Binding-site contacts:
Ligand atom C4 contacts residue ASN65 of chain 4.A at 4.2 Å.
Ligand atom O7 contacts residue ASN65 of chain 4.A at 3.5 Å (h-bond).
Ligand atom N2 contacts residue ASN65 of chain 4.A at 2.9 Å (h-bond).
Ligand atom C1 contacts residue TRP357 of chain 4.A at 3.7 Å (hydrophobic).
Ligand atom C7 contacts residue TRP357 of chain 4.A at 4.0 Å (hydrophobic).
Ligand atom C2 contacts residue TRP357 of chain 4.A at 4.2 Å (hydrophobic).
Ligand atom C2 contacts residue ASN65 of chain 4.A at 2.4 Å.
Ligand atom C7 contacts residue ASN65 of chain 4.A at 3.4 Å.
Ligand atom C3 contacts residue ASN65 of chain 4.A at 3.8 Å.
Ligand atom C8 contacts residue TRP357 of chain 4.A at 3.4 Å (hydrophobic).
Ligand atom C5 contacts residue ASN65 of chain 4.A at 3.6 Å.
Ligand atom O5 contacts residue TRP357 of chain 4.A at 4.4 Å.
Ligand atom O5 contacts residue ASN65 of chain 4.A at 2.3 Å (h-bond).
Ligand atom O4 contacts residue TRP357 of chain 4.A at 4.1 Å.
Ligand atom C5 contacts residue TRP357 of chain 4.A at 3.9 Å (hydrophobic).
Ligand atom C1 contacts residue ASN65 of chain 4.A at 1.4 Å.
Ligand atom N2 contacts residue TRP357 of chain 4.A at 3.5 Å (h-bond).
Ligand atom C4 contacts residue TRP357 of chain 4.A at 4.4 Å (hydrophobic).
Ligand atom C3 contacts residue TRP357 of chain 4.A at 4.0 Å (hydrophobic).

The small molecule below binds the protein below.
Small molecule (SMILES): CC(=O)N[C@@H]1[C@@H](O)[C@H](O)[C@@H](CO)O[C@H]1O

Sequence of chain 4.A:
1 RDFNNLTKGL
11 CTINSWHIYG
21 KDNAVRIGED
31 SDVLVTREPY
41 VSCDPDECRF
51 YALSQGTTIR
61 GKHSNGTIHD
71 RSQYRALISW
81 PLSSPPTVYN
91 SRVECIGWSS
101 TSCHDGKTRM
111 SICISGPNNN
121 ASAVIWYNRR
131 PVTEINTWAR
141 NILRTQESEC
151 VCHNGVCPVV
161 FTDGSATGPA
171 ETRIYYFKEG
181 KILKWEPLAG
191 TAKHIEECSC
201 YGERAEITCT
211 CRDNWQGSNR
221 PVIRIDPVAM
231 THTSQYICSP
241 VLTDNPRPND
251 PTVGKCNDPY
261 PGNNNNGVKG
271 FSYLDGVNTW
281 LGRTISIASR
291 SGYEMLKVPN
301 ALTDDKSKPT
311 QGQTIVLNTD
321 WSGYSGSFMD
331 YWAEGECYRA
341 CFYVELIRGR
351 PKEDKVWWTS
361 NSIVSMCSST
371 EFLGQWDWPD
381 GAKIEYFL